Sequence of chain 1.A:
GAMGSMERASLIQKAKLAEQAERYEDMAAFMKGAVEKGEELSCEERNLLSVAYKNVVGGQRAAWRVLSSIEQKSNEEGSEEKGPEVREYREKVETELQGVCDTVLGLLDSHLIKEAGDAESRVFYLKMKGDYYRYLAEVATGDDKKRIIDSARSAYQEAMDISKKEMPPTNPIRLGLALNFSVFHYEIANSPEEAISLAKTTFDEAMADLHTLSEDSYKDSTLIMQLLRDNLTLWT

Binding-site contacts:
Ligand atom C12 contacts residue SER151 of chain 1.A at 3.8 Å.
Ligand atom N13 contacts residue ARG147 of chain 1.A at 3.8 Å.
Ligand atom C11 contacts residue ILE148 of chain 1.A at 3.5 Å (hydrophobic).
Ligand atom N13 contacts residue SER151 of chain 1.A at 3.2 Å (h-bond).
Ligand atom C08 contacts residue GLN98 of chain 1.A at 3.8 Å.
Ligand atom C17 contacts residue TYR133 of chain 1.A at 4.1 Å (hydrophobic).
Ligand atom C06 contacts residue ILE148 of chain 1.A at 4.3 Å (hydrophobic).
Ligand atom C08 contacts residue ILE148 of chain 1.A at 4.3 Å (hydrophobic).
Ligand atom C15 contacts residue TYR133 of chain 1.A at 4.2 Å (hydrophobic).
Ligand atom S09 contacts residue GLN98 of chain 1.A at 4.0 Å.
Ligand atom N19 contacts residue LEU105 of chain 1.A at 4.0 Å.
Ligand atom C16 contacts residue TYR133 of chain 1.A at 4.5 Å (hydrophobic).
Ligand atom C17 contacts residue ASP102 of chain 1.A at 3.8 Å.
Ligand atom C12 contacts residue ILE148 of chain 1.A at 4.2 Å (hydrophobic).
Ligand atom C04 contacts residue ILE148 of chain 1.A at 4.4 Å (hydrophobic).
Ligand atom S01 contacts residue LEU136 of chain 1.A at 4.0 Å.
Ligand atom C05 contacts residue ILE148 of chain 1.A at 3.8 Å (hydrophobic).
Ligand atom N18 contacts residue GLY106 of chain 1.A at 4.3 Å.
Ligand atom C03 contacts residue LEU136 of chain 1.A at 3.9 Å (hydrophobic).
Ligand atom N18 contacts residue LEU105 of chain 1.A at 3.7 Å.
Ligand atom N18 contacts residue ASP102 of chain 1.A at 3.0 Å (salt-bridge).
Ligand atom C16 contacts residue LEU105 of chain 1.A at 4.1 Å (hydrophobic).
Ligand atom N19 contacts residue TYR133 of chain 1.A at 3.0 Å (h-bond).
Ligand atom C12 contacts residue TYR133 of chain 1.A at 3.6 Å (hydrophobic).
Ligand atom S01 contacts residue LEU105 of chain 1.A at 4.4 Å.
Ligand atom C07 contacts residue LEU136 of chain 1.A at 3.7 Å (hydrophobic).
Ligand atom C17 contacts residue LEU105 of chain 1.A at 3.9 Å (hydrophobic).
Ligand atom N13 contacts residue ILE148 of chain 1.A at 4.3 Å.
Ligand atom C06 contacts residue LEU136 of chain 1.A at 4.2 Å (hydrophobic).
Ligand atom N19 contacts residue ASP109 of chain 1.A at 4.2 Å.
Ligand atom C02 contacts residue LEU136 of chain 1.A at 3.6 Å (hydrophobic).
Ligand atom C04 contacts residue LEU136 of chain 1.A at 4.4 Å (hydrophobic).
Ligand atom C11 contacts residue TYR133 of chain 1.A at 4.5 Å (hydrophobic).
Ligand atom S01 contacts residue ASP102 of chain 1.A at 3.3 Å (salt-bridge).
Ligand atom N10 contacts residue ILE148 of chain 1.A at 4.4 Å.
Ligand atom C14 contacts residue ILE148 of chain 1.A at 4.0 Å (hydrophobic).
Ligand atom C15 contacts residue LEU136 of chain 1.A at 4.5 Å (hydrophobic).
Ligand atom C16 contacts residue ASP102 of chain 1.A at 3.9 Å.

This protein binds this small molecule.
Small molecule (SMILES): [H]/N=C(/N)c1cc2c(N[C@@H](C)CN)cc(CS)cc2s1